A small-molecule ligand and the protein it binds are described below.
Small molecule (SMILES): C[C@H](N)C(=O)N[C@@H](CCCN=C(N)N)C(=O)N[C@H](C(=O)N[C@@H](CCCCN)C(=O)N[C@@H](CCC(N)=O)C(=O)N[C@H](C(=O)N[C@@H](C)C(=O)N[C@@H](CCCN=C(N)N)C(=O)N[C@@H](CCCCN(C)C)C(=O)N[C@@H](CO)C(=O)N[C@H](C=O)[C@@H](C)O)[C@@H](C)O)[C@@H](C)O

Binding-site contacts:
Ligand atom NH1 contacts residue ASP106 of chain 1.E at 3.3 Å (salt-bridge).
Ligand atom N contacts residue GLY28 of chain 1.E at 2.9 Å (h-bond).
Ligand atom CB contacts residue GLY65 of chain 1.E at 3.2 Å.
Ligand atom NZ contacts residue GLU71 of chain 1.E at 3.3 Å (salt-bridge).
Ligand atom O contacts residue PHE60 of chain 1.E at 2.8 Å (h-bond).
Ligand atom CD contacts residue GLU71 of chain 1.E at 3.6 Å.
Ligand atom NH1 contacts residue ILE27 of chain 1.E at 3.3 Å (h-bond).
Ligand atom CB contacts residue GLU64 of chain 1.E at 3.6 Å.
Ligand atom CG2 contacts residue ASP62 of chain 1.E at 3.6 Å.
Ligand atom CG2 contacts residue PHE61 of chain 1.E at 3.6 Å (hydrophobic).
Ligand atom CG contacts residue LEU59 of chain 1.E at 3.3 Å (hydrophobic).
Ligand atom CB contacts residue PHE60 of chain 1.E at 3.3 Å (hydrophobic).
Ligand atom CH1 contacts residue GLU131 of chain 1.E at 3.3 Å.
Ligand atom CB contacts residue ILE27 of chain 1.E at 3.4 Å (hydrophobic).
Ligand atom OG contacts residue ILE27 of chain 1.E at 3.4 Å.
Ligand atom N contacts residue GLY28 of chain 1.E at 3.5 Å.
Ligand atom CE contacts residue GLU131 of chain 1.E at 3.3 Å.
Ligand atom CH1 contacts residue TYR104 of chain 1.E at 3.6 Å (hydrophobic).
Ligand atom O contacts residue LEU59 of chain 1.E at 3.4 Å.
Ligand atom NH2 contacts residue GLU26 of chain 1.E at 3.0 Å (salt-bridge).
Ligand atom CH2 contacts residue TRP109 of chain 1.E at 3.4 Å (hydrophobic).
Ligand atom CG2 contacts residue PHE60 of chain 1.E at 3.0 Å (hydrophobic).
Ligand atom NH2 contacts residue ASN105 of chain 1.E at 3.5 Å (h-bond).
Ligand atom CZ contacts residue ASP106 of chain 1.E at 3.6 Å.
Ligand atom CB contacts residue THR58 of chain 1.E at 3.6 Å.
Ligand atom O contacts residue ASN105 of chain 1.E at 2.9 Å (h-bond).
Ligand atom O contacts residue LYS63 of chain 1.E at 3.5 Å (salt-bridge).
Ligand atom NH1 contacts residue ASN105 of chain 1.E at 3.6 Å.
Ligand atom NE contacts residue ASN105 of chain 1.E at 3.6 Å (h-bond).
Ligand atom CB contacts residue ASP62 of chain 1.E at 3.6 Å.
Ligand atom CA contacts residue LYS63 of chain 1.E at 3.6 Å.
Ligand atom CB contacts residue LYS63 of chain 1.E at 2.9 Å.
Ligand atom CD contacts residue GLU131 of chain 1.E at 3.5 Å.
Ligand atom CB contacts residue GLY28 of chain 1.E at 3.6 Å.
Ligand atom NE contacts residue ASP106 of chain 1.E at 3.0 Å (salt-bridge).
Ligand atom O contacts residue ILE27 of chain 1.E at 3.5 Å (h-bond).
Ligand atom NZ contacts residue GLU131 of chain 1.E at 2.6 Å (salt-bridge).
Ligand atom N contacts residue LYS63 of chain 1.E at 3.5 Å (salt-bridge).
Ligand atom NZ contacts residue GLU26 of chain 1.E at 3.4 Å (salt-bridge).
Ligand atom CA contacts residue PHE60 of chain 1.E at 3.5 Å (hydrophobic).

Sequence of chain 1.E:
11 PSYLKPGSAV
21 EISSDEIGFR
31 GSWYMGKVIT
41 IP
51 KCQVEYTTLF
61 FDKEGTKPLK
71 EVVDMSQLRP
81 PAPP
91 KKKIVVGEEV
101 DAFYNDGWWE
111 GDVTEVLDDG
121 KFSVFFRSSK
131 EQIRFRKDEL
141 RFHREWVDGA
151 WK